Sequence of chain 1.C:
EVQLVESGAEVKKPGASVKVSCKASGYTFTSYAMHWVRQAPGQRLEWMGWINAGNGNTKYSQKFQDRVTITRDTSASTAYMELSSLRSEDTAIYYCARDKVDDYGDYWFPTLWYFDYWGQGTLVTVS

The protein below binds the small molecule below.
Small molecule (SMILES): O=S(=O)(O)CC(O)CNC1CCCCC1

Binding-site contacts:
Ligand atom CAI contacts residue ALA14 of chain 1.E at 3.9 Å (hydrophobic).
Ligand atom CAF contacts residue GLY110 of chain 1.E at 4.2 Å.
Ligand atom CAF contacts residue TYR95 of chain 1.E at 3.3 Å (hydrophobic).
Ligand atom CAF contacts residue ASP93 of chain 1.E at 4.3 Å.
Ligand atom OAD contacts residue GLN45 of chain 1.C at 2.8 Å (h-bond).
Ligand atom CAE contacts residue THR111 of chain 1.E at 4.1 Å.
Ligand atom CAE contacts residue ASP93 of chain 1.E at 3.4 Å.
Ligand atom CAH contacts residue GLY44 of chain 1.C at 3.3 Å.
Ligand atom CAI contacts residue GLY110 of chain 1.E at 4.3 Å.
Ligand atom CAN contacts residue GLY44 of chain 1.C at 4.1 Å.
Ligand atom CAH contacts residue ARG46 of chain 1.C at 4.4 Å.
Ligand atom OAC contacts residue GLN45 of chain 1.C at 2.9 Å (h-bond).
Ligand atom CAG contacts residue ALA14 of chain 1.E at 3.4 Å (hydrophobic).
Ligand atom CAE contacts residue TYR95 of chain 1.E at 4.3 Å (hydrophobic).
Ligand atom NAL contacts residue GLY44 of chain 1.C at 3.4 Å (h-bond).
Ligand atom CAG contacts residue GLY109 of chain 1.E at 4.4 Å.
Ligand atom CAG contacts residue THR111 of chain 1.E at 3.9 Å.
Ligand atom CAG contacts residue LYS112 of chain 1.E at 3.8 Å.
Ligand atom CAE contacts residue GLY110 of chain 1.E at 4.0 Å.
Ligand atom CAH contacts residue GLN45 of chain 1.C at 4.1 Å.
Ligand atom OAC contacts residue GLY44 of chain 1.C at 2.7 Å (h-bond).
Ligand atom CAG contacts residue GLY110 of chain 1.E at 3.4 Å.
Ligand atom CAJ contacts residue GLY44 of chain 1.C at 4.0 Å.
Ligand atom CAN contacts residue GLY109 of chain 1.E at 3.6 Å.
Ligand atom CAK contacts residue GLN45 of chain 1.C at 3.6 Å.
Ligand atom OAA contacts residue GLN45 of chain 1.C at 4.1 Å.
Ligand atom CAE contacts residue LYS112 of chain 1.E at 4.1 Å.
Ligand atom CAH contacts residue TYR95 of chain 1.E at 4.3 Å (hydrophobic).
Ligand atom CAH contacts residue GLY109 of chain 1.E at 3.9 Å.
Ligand atom CAM contacts residue GLY44 of chain 1.C at 3.9 Å.
Ligand atom CAF contacts residue GLN45 of chain 1.C at 4.5 Å.
Ligand atom SAO contacts residue GLN45 of chain 1.C at 3.7 Å.
Ligand atom CAF contacts residue GLY109 of chain 1.E at 3.8 Å.
Ligand atom CAM contacts residue GLN45 of chain 1.C at 3.9 Å.

Sequence of chain 1.E:
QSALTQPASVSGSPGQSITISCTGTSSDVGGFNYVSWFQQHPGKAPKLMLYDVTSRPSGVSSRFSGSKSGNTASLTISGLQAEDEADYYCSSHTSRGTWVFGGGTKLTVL